This protein binds this small molecule.
Small molecule (SMILES): CC(=O)N[C@@H]1[C@@H](O)[C@H](O)[C@@H](CO)O[C@H]1O

Binding-site contacts:
Ligand atom C4 contacts residue ASN166 of chain 1.B at 4.2 Å.
Ligand atom N2 contacts residue ASN166 of chain 1.B at 3.1 Å (h-bond).
Ligand atom O5 contacts residue ASN166 of chain 1.B at 2.3 Å (h-bond).
Ligand atom O7 contacts residue ASN166 of chain 1.B at 4.1 Å.
Ligand atom C2 contacts residue PHE165 of chain 1.B at 4.3 Å (hydrophobic).
Ligand atom C8 contacts residue PHE165 of chain 1.B at 3.7 Å (hydrophobic).
Ligand atom C1 contacts residue ASN166 of chain 1.B at 1.4 Å.
Ligand atom N2 contacts residue PHE165 of chain 1.B at 3.6 Å.
Ligand atom C3 contacts residue ASN166 of chain 1.B at 3.8 Å.
Ligand atom C5 contacts residue ASN166 of chain 1.B at 3.6 Å.
Ligand atom C2 contacts residue ASN166 of chain 1.B at 2.5 Å.
Ligand atom C7 contacts residue PHE165 of chain 1.B at 4.3 Å (hydrophobic).
Ligand atom C7 contacts residue ASN166 of chain 1.B at 3.8 Å.

Sequence of chain 1.B:
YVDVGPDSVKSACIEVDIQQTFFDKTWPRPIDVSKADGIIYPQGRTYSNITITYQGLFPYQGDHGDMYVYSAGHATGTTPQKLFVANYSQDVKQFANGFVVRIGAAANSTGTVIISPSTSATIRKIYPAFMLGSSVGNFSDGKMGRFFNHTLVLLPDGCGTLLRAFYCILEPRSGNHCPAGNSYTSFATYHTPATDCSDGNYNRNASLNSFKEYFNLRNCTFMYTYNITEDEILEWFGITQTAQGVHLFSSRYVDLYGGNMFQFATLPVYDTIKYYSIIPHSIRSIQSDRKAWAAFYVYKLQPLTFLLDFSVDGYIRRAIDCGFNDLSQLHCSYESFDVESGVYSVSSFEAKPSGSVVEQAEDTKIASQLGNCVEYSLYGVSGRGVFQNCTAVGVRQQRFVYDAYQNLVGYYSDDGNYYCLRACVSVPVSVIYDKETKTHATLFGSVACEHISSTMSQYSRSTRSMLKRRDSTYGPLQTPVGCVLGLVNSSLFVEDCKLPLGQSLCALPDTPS